Sequence of chain 1.B:
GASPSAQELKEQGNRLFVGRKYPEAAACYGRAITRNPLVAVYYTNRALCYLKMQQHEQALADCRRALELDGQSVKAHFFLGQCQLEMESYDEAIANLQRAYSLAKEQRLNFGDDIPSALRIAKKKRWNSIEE

This small molecule binds to this protein.
Small molecule (SMILES): CC(=O)N1CCC[C@@H]1C(=O)N[C@H](Cc1c[nH]c2ccccc12)C(=O)N[C@H](Cc1c[nH]c2ccccc12)C(=O)N[C@H](CCC(=O)O)C(=O)N[C@H](CS)C(=O)N[C@H](CC(C)C)C(=O)N[C@H](CO)C(=O)N[C@H](CCC(N)=O)C(=O)N[C@H](C)C(=O)N[C@H](CC(=O)O)C(=O)N[C@H](CC(=O)O)C(=O)N[C@H](CS)C(=O)N[C@H](CC(=O)O)C(=O)N[C@H](Cc1ccccc1)C(=O)N[C@@H](C=O)CCCN=C(N)N

Binding-site contacts:
Ligand atom OD2 contacts residue ASN45 of chain 1.B at 3.0 Å (h-bond).
Ligand atom NH1 contacts residue LYS10 of chain 1.B at 3.0 Å (salt-bridge).
Ligand atom SG contacts residue WHL1 of chain 1.O at 1.8 Å.
Ligand atom NE1 contacts residue SER117 of chain 1.B at 3.7 Å.
Ligand atom OD2 contacts residue LYS75 of chain 1.B at 2.9 Å (salt-bridge).
Ligand atom CG contacts residue SER117 of chain 1.B at 3.7 Å.
Ligand atom CD1 contacts residue SER117 of chain 1.B at 3.5 Å.
Ligand atom N contacts residue ASP114 of chain 1.B at 3.0 Å (salt-bridge).
Ligand atom OG contacts residue ASP114 of chain 1.B at 2.6 Å (salt-bridge).
Ligand atom CZ3 contacts residue ILE121 of chain 1.B at 3.1 Å (hydrophobic).
Ligand atom OD1 contacts residue VAL41 of chain 1.B at 3.4 Å.
Ligand atom O contacts residue ASP114 of chain 1.B at 3.2 Å.
Ligand atom CE3 contacts residue ILE121 of chain 1.B at 3.3 Å (hydrophobic).
Ligand atom CZ2 contacts residue LEU85 of chain 1.B at 3.6 Å (hydrophobic).
Ligand atom SG contacts residue LYS52 of chain 1.B at 3.6 Å.
Ligand atom CB contacts residue ASP114 of chain 1.B at 3.7 Å.
Ligand atom CH2 contacts residue ALA118 of chain 1.B at 3.5 Å (hydrophobic).
Ligand atom OG contacts residue PHE111 of chain 1.B at 3.3 Å (h-bond).
Ligand atom CD1 contacts residue ILE115 of chain 1.B at 3.5 Å (hydrophobic).
Ligand atom CA contacts residue ASP114 of chain 1.B at 3.6 Å.
Ligand atom CD2 contacts residue LYS75 of chain 1.B at 3.7 Å.
Ligand atom CE3 contacts residue GLN82 of chain 1.B at 3.6 Å.
Ligand atom CZ contacts residue LYS10 of chain 1.B at 3.2 Å.
Ligand atom CG contacts residue LYS75 of chain 1.B at 3.5 Å.
Ligand atom CB contacts residue ASP114 of chain 1.B at 3.5 Å.
Ligand atom NH2 contacts residue GLN7 of chain 1.B at 3.5 Å (h-bond).
Ligand atom CG contacts residue PHE111 of chain 1.B at 3.7 Å (hydrophobic).
Ligand atom OD1 contacts residue LYS75 of chain 1.B at 2.6 Å (salt-bridge).
Ligand atom CA contacts residue WHL1 of chain 1.O at 3.4 Å.
Ligand atom CZ contacts residue GLN7 of chain 1.B at 3.3 Å.
Ligand atom NE2 contacts residue WHL1 of chain 1.O at 2.7 Å (h-bond).
Ligand atom CB contacts residue LYS75 of chain 1.B at 3.5 Å.
Ligand atom CB contacts residue WHL1 of chain 1.O at 3.5 Å.
Ligand atom NH2 contacts residue LYS10 of chain 1.B at 2.7 Å (salt-bridge).
Ligand atom CB contacts residue WHL1 of chain 1.O at 3.0 Å.
Ligand atom NH1 contacts residue GLN7 of chain 1.B at 3.3 Å (h-bond).
Ligand atom CB contacts residue PHE111 of chain 1.B at 3.7 Å (hydrophobic).
Ligand atom CG contacts residue VAL41 of chain 1.B at 3.5 Å (hydrophobic).
Ligand atom CA contacts residue ASP114 of chain 1.B at 3.5 Å.
Ligand atom CB contacts residue ASP114 of chain 1.B at 3.2 Å.